Sequence of chain 35.D:
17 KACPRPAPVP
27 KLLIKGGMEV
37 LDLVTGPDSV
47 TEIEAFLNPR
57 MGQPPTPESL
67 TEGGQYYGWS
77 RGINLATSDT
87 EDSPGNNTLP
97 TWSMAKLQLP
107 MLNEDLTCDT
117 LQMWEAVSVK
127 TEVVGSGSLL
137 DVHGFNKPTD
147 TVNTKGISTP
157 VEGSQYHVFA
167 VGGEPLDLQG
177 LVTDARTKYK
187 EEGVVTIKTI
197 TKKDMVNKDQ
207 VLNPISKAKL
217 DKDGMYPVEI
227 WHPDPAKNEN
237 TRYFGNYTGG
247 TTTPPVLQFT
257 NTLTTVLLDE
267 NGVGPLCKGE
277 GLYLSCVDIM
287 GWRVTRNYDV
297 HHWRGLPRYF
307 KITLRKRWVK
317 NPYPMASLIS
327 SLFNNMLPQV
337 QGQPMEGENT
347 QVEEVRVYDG

Sequence of chain 35.C:
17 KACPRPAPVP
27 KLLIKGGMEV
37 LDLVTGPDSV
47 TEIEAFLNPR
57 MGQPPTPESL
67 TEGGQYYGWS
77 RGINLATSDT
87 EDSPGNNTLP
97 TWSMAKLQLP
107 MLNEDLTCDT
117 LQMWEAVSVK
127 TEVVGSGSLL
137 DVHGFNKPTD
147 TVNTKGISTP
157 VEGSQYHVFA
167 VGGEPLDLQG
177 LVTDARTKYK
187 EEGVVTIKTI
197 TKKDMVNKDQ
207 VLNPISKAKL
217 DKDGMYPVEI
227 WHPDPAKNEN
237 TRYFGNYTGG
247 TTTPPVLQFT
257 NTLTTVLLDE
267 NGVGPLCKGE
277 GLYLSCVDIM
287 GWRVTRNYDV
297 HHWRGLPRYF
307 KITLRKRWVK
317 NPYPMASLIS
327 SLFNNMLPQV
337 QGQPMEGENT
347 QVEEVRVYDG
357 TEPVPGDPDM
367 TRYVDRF

Binding-site contacts:
Ligand atom O4 contacts residue HIS298 of chain 35.C at 3.1 Å (h-bond).
Ligand atom C6 contacts residue ASN93 of chain 35.C at 3.9 Å.
Ligand atom C6 contacts residue TYR72 of chain 35.C at 3.7 Å (hydrophobic).
Ligand atom C4 contacts residue TYR72 of chain 35.C at 3.5 Å (hydrophobic).
Ligand atom O10 contacts residue ASN293 of chain 35.C at 4.5 Å.
Ligand atom C1 contacts residue GLY78 of chain 35.C at 4.0 Å.
Ligand atom O4 contacts residue THR291 of chain 35.C at 3.9 Å.
Ligand atom C3 contacts residue GLY78 of chain 35.C at 4.1 Å.
Ligand atom O6 contacts residue ASN93 of chain 35.C at 4.3 Å.
Ligand atom C2 contacts residue GLY78 of chain 35.C at 4.0 Å.
Ligand atom O4 contacts residue TYR72 of chain 35.C at 4.0 Å.
Ligand atom C8 contacts residue ARG77 of chain 35.C at 4.4 Å.
Ligand atom O1B contacts residue TYR72 of chain 35.C at 4.2 Å.
Ligand atom C3 contacts residue HIS298 of chain 35.C at 4.0 Å.
Ligand atom O1B contacts residue SER89 of chain 35.C at 4.4 Å.
Ligand atom O8 contacts residue TYR72 of chain 35.C at 4.0 Å.
Ligand atom O1A contacts residue TYR72 of chain 35.C at 4.0 Å.
Ligand atom C7 contacts residue TYR72 of chain 35.C at 4.3 Å (hydrophobic).
Ligand atom C4 contacts residue HIS298 of chain 35.C at 3.9 Å.
Ligand atom C10 contacts residue TYR72 of chain 35.C at 4.0 Å (hydrophobic).
Ligand atom O4 contacts residue ILE79 of chain 35.C at 3.9 Å.
Ligand atom C1 contacts residue ARG77 of chain 35.C at 3.4 Å.
Ligand atom C3 contacts residue ARG77 of chain 35.C at 4.3 Å.
Ligand atom C3 contacts residue GLY78 of chain 35.C at 3.8 Å.
Ligand atom C11 contacts residue ASP85 of chain 35.D at 4.0 Å.
Ligand atom N5 contacts residue TYR72 of chain 35.C at 2.9 Å (h-bond).
Ligand atom C11 contacts residue TYR72 of chain 35.C at 4.2 Å (hydrophobic).
Ligand atom O8 contacts residue ARG77 of chain 35.C at 3.5 Å (salt-bridge).
Ligand atom O1B contacts residue ARG77 of chain 35.C at 3.1 Å (salt-bridge).
Ligand atom O4 contacts residue ASN80 of chain 35.C at 4.4 Å.
Ligand atom C4 contacts residue GLY78 of chain 35.C at 3.5 Å.
Ligand atom C5 contacts residue TYR72 of chain 35.C at 3.5 Å (hydrophobic).
Ligand atom O1A contacts residue ARG77 of chain 35.C at 2.9 Å (salt-bridge).
Ligand atom O3 contacts residue GLY78 of chain 35.C at 3.5 Å.
Ligand atom C1 contacts residue TYR72 of chain 35.C at 4.3 Å (hydrophobic).
Ligand atom O1A contacts residue GLY78 of chain 35.C at 3.1 Å (h-bond).
Ligand atom O4 contacts residue GLY78 of chain 35.C at 3.4 Å.

The small molecule below binds the protein below.
Small molecule (SMILES): CC(=O)N[C@@H]1[C@@H](O[C@@H]2O[C@H](CO)[C@H](O)[C@H](O[C@]3(C(=O)O)C[C@H](O)[C@@H](NC(C)=O)[C@H]([C@H](O)[C@H](O)CO)O3)[C@H]2O)[C@H](O)[C@@H](CO[C@]2(C(=O)O)C[C@H](O)[C@@H](NC(C)=O)[C@H]([C@H](O)[C@H](O)CO)O2)O[C@H]1O